The small molecule below binds the protein below.
Small molecule (SMILES): O=C[C@H](O)[C@@H](O)[C@H](O)CO

Binding-site contacts:
Ligand atom O2 contacts residue MG1 of chain 1.H at 2.2 Å.
Ligand atom O2 contacts residue HIS219 of chain 1.B at 3.5 Å.
Ligand atom O5 contacts residue TRP136 of chain 1.B at 3.6 Å.
Ligand atom O4 contacts residue ASP291 of chain 1.B at 3.0 Å (salt-bridge).
Ligand atom O3 contacts residue ASP291 of chain 1.B at 2.5 Å (salt-bridge).
Ligand atom C5 contacts residue THR89 of chain 1.B at 4.1 Å.
Ligand atom O3 contacts residue MG1 of chain 1.H at 3.4 Å.
Ligand atom O2 contacts residue ASP291 of chain 1.B at 2.9 Å (salt-bridge).
Ligand atom O4 contacts residue MG1 of chain 1.H at 2.2 Å.
Ligand atom C4 contacts residue GLU180 of chain 1.B at 3.3 Å.
Ligand atom C2 contacts residue TRP136 of chain 1.B at 3.8 Å (hydrophobic).
Ligand atom O3 contacts residue TRP15 of chain 1.B at 3.3 Å (h-bond).
Ligand atom C2 contacts residue MG1 of chain 1.H at 3.2 Å.
Ligand atom O1 contacts residue TRP136 of chain 1.B at 3.7 Å.
Ligand atom C2 contacts residue ASP291 of chain 1.B at 3.7 Å.
Ligand atom O5 contacts residue PHE93 of chain 1.B at 4.0 Å.
Ligand atom C3 contacts residue ASP291 of chain 1.B at 3.3 Å.
Ligand atom C4 contacts residue TRP136 of chain 1.B at 3.9 Å (hydrophobic).
Ligand atom C1 contacts residue PHE25 of chain 1.A at 3.6 Å (hydrophobic).
Ligand atom C3 contacts residue MG1 of chain 1.H at 3.4 Å.
Ligand atom O1 contacts residue LYS182 of chain 1.B at 2.9 Å (salt-bridge).
Ligand atom O1 contacts residue PHE25 of chain 1.A at 3.8 Å.
Ligand atom C5 contacts residue HIS53 of chain 1.B at 3.3 Å.
Ligand atom C4 contacts residue ASP291 of chain 1.B at 3.6 Å.
Ligand atom O2 contacts residue GLU216 of chain 1.B at 2.9 Å (salt-bridge).
Ligand atom C1 contacts residue TRP136 of chain 1.B at 3.8 Å (hydrophobic).
Ligand atom C2 contacts residue HIS219 of chain 1.B at 4.1 Å.
Ligand atom C2 contacts residue GLU180 of chain 1.B at 3.8 Å.
Ligand atom O5 contacts residue HIS53 of chain 1.B at 2.8 Å (h-bond).
Ligand atom O1 contacts residue HIS219 of chain 1.B at 3.3 Å (h-bond).
Ligand atom O4 contacts residue GLU216 of chain 1.B at 4.2 Å.
Ligand atom O4 contacts residue ASP244 of chain 1.B at 3.1 Å (salt-bridge).
Ligand atom O4 contacts residue GLU180 of chain 1.B at 2.5 Å (salt-bridge).
Ligand atom O5 contacts residue THR89 of chain 1.B at 4.0 Å.
Ligand atom O2 contacts residue GLU180 of chain 1.B at 3.1 Å (salt-bridge).
Ligand atom C1 contacts residue LYS182 of chain 1.B at 4.0 Å.
Ligand atom C4 contacts residue MG1 of chain 1.H at 3.2 Å.
Ligand atom C3 contacts residue TRP136 of chain 1.B at 4.0 Å (hydrophobic).
Ligand atom C5 contacts residue GLU180 of chain 1.B at 4.2 Å.
Ligand atom C5 contacts residue TRP15 of chain 1.B at 4.2 Å (hydrophobic).

Sequence of chain 1.B:
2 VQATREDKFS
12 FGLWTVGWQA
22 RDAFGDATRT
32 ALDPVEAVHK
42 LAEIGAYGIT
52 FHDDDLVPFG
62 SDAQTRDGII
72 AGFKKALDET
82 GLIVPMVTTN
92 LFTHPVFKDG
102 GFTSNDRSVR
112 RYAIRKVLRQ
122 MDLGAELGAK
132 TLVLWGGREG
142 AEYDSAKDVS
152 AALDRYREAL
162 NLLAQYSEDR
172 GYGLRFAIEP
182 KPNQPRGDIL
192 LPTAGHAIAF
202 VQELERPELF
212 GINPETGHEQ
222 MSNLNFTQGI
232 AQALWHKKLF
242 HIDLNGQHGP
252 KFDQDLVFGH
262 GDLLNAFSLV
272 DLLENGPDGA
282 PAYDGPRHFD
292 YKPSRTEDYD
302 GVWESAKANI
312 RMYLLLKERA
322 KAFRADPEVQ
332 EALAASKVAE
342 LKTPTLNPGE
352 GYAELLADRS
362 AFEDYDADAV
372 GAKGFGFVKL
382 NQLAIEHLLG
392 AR

Sequence of chain 1.A:
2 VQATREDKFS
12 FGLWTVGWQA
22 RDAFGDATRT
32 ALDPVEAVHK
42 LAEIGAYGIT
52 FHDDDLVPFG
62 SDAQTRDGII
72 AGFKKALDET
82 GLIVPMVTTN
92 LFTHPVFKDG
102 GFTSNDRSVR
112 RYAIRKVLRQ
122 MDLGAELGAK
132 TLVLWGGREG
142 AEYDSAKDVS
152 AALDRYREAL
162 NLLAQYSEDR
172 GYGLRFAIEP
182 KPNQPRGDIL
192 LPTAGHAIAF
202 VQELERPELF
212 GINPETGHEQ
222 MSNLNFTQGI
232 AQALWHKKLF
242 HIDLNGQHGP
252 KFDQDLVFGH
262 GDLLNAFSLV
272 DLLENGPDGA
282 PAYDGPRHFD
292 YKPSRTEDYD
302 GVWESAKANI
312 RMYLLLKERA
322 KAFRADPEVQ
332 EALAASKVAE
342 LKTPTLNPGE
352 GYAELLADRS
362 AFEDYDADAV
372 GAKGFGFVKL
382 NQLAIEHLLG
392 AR